Binding-site contacts:
Ligand atom N10 contacts residue HIS96 of chain 1.A at 3.2 Å (h-bond).
Ligand atom C14 contacts residue GLN92 of chain 1.A at 3.3 Å.
Ligand atom C28 contacts residue HIS64 of chain 1.A at 3.6 Å.
Ligand atom F12 contacts residue THR198 of chain 1.A at 2.8 Å.
Ligand atom N10 contacts residue THR198 of chain 1.A at 2.8 Å (h-bond).
Ligand atom N10 contacts residue HIS94 of chain 1.A at 3.2 Å (h-bond).
Ligand atom F26 contacts residue VAL121 of chain 1.A at 3.0 Å.
Ligand atom C29 contacts residue HIS64 of chain 1.A at 3.2 Å.
Ligand atom N10 contacts residue HIS119 of chain 1.A at 3.4 Å (h-bond).
Ligand atom F13 contacts residue PRO200 of chain 1.A at 3.3 Å.
Ligand atom C20 contacts residue PHE130 of chain 1.A at 3.4 Å (hydrophobic).
Ligand atom O8 contacts residue THR198 of chain 1.A at 3.0 Å (h-bond).
Ligand atom C31 contacts residue ASN62 of chain 1.A at 3.2 Å.
Ligand atom C29 contacts residue THR199 of chain 1.A at 3.1 Å.
Ligand atom C32 contacts residue ASN62 of chain 1.A at 3.1 Å.
Ligand atom C2 contacts residue THR199 of chain 1.A at 3.3 Å.
Ligand atom C3 contacts residue THR199 of chain 1.A at 3.6 Å.
Ligand atom O8 contacts residue LEU197 of chain 1.A at 3.3 Å.
Ligand atom C27 contacts residue ASN67 of chain 1.A at 3.6 Å.
Ligand atom F12 contacts residue LEU197 of chain 1.A at 3.2 Å.
Ligand atom C21 contacts residue PRO200 of chain 1.A at 3.5 Å (hydrophobic).
Ligand atom C16 contacts residue GLN92 of chain 1.A at 3.1 Å.
Ligand atom S7 contacts residue ZN1 of chain 1.B at 3.1 Å.
Ligand atom C20 contacts residue GLN92 of chain 1.A at 3.5 Å.
Ligand atom O9 contacts residue HIS94 of chain 1.A at 3.2 Å.
Ligand atom C3 contacts residue LEU197 of chain 1.A at 3.6 Å (hydrophobic).
Ligand atom F26 contacts residue HIS94 of chain 1.A at 3.2 Å.
Ligand atom F12 contacts residue THR199 of chain 1.A at 2.7 Å.
Ligand atom O22 contacts residue PRO201 of chain 1.A at 3.6 Å.
Ligand atom C31 contacts residue ASN67 of chain 1.A at 3.1 Å.
Ligand atom C19 contacts residue ILE91 of chain 1.A at 3.4 Å (hydrophobic).
Ligand atom O9 contacts residue ZN1 of chain 1.B at 3.1 Å.
Ligand atom O9 contacts residue HIS119 of chain 1.A at 3.6 Å (h-bond).
Ligand atom O22 contacts residue LEU197 of chain 1.A at 3.5 Å.
Ligand atom C30 contacts residue HIS64 of chain 1.A at 3.3 Å.
Ligand atom F13 contacts residue LEU197 of chain 1.A at 3.5 Å.
Ligand atom C31 contacts residue GLN92 of chain 1.A at 3.6 Å.
Ligand atom F13 contacts residue THR199 of chain 1.A at 2.6 Å.
Ligand atom N10 contacts residue ZN1 of chain 1.B at 1.9 Å.
Ligand atom C15 contacts residue GLN92 of chain 1.A at 3.3 Å.

Sequence of chain 1.A:
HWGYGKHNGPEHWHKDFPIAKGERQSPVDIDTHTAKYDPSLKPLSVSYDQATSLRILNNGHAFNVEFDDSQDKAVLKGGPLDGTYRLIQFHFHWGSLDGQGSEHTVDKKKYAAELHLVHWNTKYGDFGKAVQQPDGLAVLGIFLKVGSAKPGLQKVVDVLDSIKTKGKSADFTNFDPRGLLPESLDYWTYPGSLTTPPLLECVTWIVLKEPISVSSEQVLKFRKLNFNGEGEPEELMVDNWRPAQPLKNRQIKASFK

The small molecule below binds the protein below.
Small molecule (SMILES): NS(=O)(=O)c1c(F)c(F)c(S(=O)(=O)CCc2ccccc2)c(NCc2ccccc2)c1F